Binding-site contacts:
Ligand atom F30 contacts residue VAL106 of chain 1.A at 3.3 Å.
Ligand atom N15 contacts residue SER79 of chain 1.A at 2.8 Å (h-bond).
Ligand atom O19 contacts residue PRO99 of chain 1.A at 3.2 Å (h-bond).
Ligand atom F30 contacts residue GLN102 of chain 1.A at 3.6 Å.
Ligand atom C22 contacts residue GLN102 of chain 1.A at 3.6 Å.
Ligand atom C28 contacts residue GLN102 of chain 1.A at 3.8 Å.
Ligand atom C11 contacts residue ASN262 of chain 1.A at 3.5 Å.
Ligand atom C18 contacts residue HIS288 of chain 1.A at 3.3 Å.
Ligand atom F29 contacts residue SER79 of chain 1.A at 3.7 Å.
Ligand atom C14 contacts residue HIS288 of chain 1.A at 3.3 Å.
Ligand atom C08 contacts residue ILE258 of chain 1.A at 3.7 Å (hydrophobic).
Ligand atom C22 contacts residue PRO99 of chain 1.A at 3.8 Å (hydrophobic).
Ligand atom C07 contacts residue GLN102 of chain 1.A at 3.4 Å.
Ligand atom C16 contacts residue SER79 of chain 1.A at 3.5 Å.
Ligand atom C25 contacts residue PRO99 of chain 1.A at 3.8 Å (hydrophobic).
Ligand atom C07 contacts residue ILE258 of chain 1.A at 3.6 Å (hydrophobic).
Ligand atom C10 contacts residue PHE195 of chain 1.A at 3.8 Å (hydrophobic).
Ligand atom F29 contacts residue TRP88 of chain 1.A at 3.6 Å.
Ligand atom C28 contacts residue HIS288 of chain 1.A at 3.8 Å.
Ligand atom F29 contacts residue ALA78 of chain 1.A at 3.6 Å.
Ligand atom C16 contacts residue HIS288 of chain 1.A at 3.7 Å.
Ligand atom C23 contacts residue SER79 of chain 1.A at 3.6 Å.
Ligand atom C14 contacts residue SER79 of chain 1.A at 3.7 Å.
Ligand atom C27 contacts residue VAL82 of chain 1.A at 3.7 Å (hydrophobic).
Ligand atom F30 contacts residue TYR255 of chain 1.A at 3.8 Å.
Ligand atom N26 contacts residue PRO99 of chain 1.A at 3.6 Å.
Ligand atom C13 contacts residue HIS288 of chain 1.A at 3.4 Å.
Ligand atom N17 contacts residue HIS288 of chain 1.A at 3.5 Å (h-bond).
Ligand atom F29 contacts residue ILE98 of chain 1.A at 3.7 Å.
Ligand atom C24 contacts residue SER79 of chain 1.A at 3.8 Å.
Ligand atom O12 contacts residue ILE258 of chain 1.A at 3.5 Å.
Ligand atom C05 contacts residue GLN102 of chain 1.A at 3.6 Å.
Ligand atom O19 contacts residue GLN102 of chain 1.A at 2.7 Å (h-bond).
Ligand atom C09 contacts residue ILE258 of chain 1.A at 3.5 Å (hydrophobic).
Ligand atom N15 contacts residue HIS288 of chain 1.A at 3.5 Å.
Ligand atom C28 contacts residue SER79 of chain 1.A at 3.7 Å.
Ligand atom O19 contacts residue ALA103 of chain 1.A at 3.7 Å.
Ligand atom C21 contacts residue PRO99 of chain 1.A at 3.6 Å (hydrophobic).
Ligand atom C28 contacts residue TYR292 of chain 1.A at 3.8 Å (hydrophobic).
Ligand atom C27 contacts residue SER79 of chain 1.A at 3.4 Å.

Sequence of chain 1.A:
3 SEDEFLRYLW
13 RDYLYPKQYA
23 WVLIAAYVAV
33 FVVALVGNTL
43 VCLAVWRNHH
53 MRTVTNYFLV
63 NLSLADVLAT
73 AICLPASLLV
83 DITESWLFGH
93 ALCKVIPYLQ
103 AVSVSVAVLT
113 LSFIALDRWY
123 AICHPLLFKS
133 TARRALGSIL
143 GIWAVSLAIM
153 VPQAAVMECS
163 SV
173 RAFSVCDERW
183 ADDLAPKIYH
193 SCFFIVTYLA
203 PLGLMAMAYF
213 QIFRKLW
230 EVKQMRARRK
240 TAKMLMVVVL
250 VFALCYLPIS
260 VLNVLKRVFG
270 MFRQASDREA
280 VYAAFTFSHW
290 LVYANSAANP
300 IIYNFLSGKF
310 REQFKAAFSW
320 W

The small molecule below binds the protein below.
Small molecule (SMILES): Cc1ncc(OC[C@@]2(c3cccc(F)c3)C[C@H]2C(=O)Nc2ccc(F)cn2)c(C)n1